Sequence of chain 43.F:
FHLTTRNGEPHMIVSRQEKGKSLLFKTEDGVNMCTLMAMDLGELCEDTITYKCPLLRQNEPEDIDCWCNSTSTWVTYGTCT

Binding-site contacts:
Ligand atom C2 contacts residue ASN75 of chain 43.E at 2.6 Å.
Ligand atom C6 contacts residue ASN75 of chain 43.E at 3.8 Å.
Ligand atom O6 contacts residue CYS45 of chain 43.F at 3.4 Å (h-bond).
Ligand atom O6 contacts residue THR48 of chain 43.F at 4.0 Å.
Ligand atom C1 contacts residue ASN75 of chain 43.E at 1.3 Å.
Ligand atom C5 contacts residue ASN75 of chain 43.E at 3.2 Å.
Ligand atom C4 contacts residue NAG1 of chain 43.Z at 2.9 Å.
Ligand atom C6 contacts residue THR48 of chain 43.F at 4.4 Å.
Ligand atom C6 contacts residue CYS45 of chain 43.F at 4.4 Å (hydrophobic).
Ligand atom N2 contacts residue ASN75 of chain 43.E at 3.0 Å (h-bond).
Ligand atom C5 contacts residue NAG1 of chain 43.Z at 3.7 Å.
Ligand atom O6 contacts residue ASN75 of chain 43.E at 3.8 Å.
Ligand atom O5 contacts residue THR48 of chain 43.F at 4.0 Å.
Ligand atom C3 contacts residue ASN75 of chain 43.E at 3.5 Å.
Ligand atom C7 contacts residue MET126 of chain 43.E at 3.8 Å (hydrophobic).
Ligand atom C8 contacts residue PHE98 of chain 43.E at 3.6 Å (hydrophobic).
Ligand atom O4 contacts residue NAG1 of chain 43.Z at 1.6 Å.
Ligand atom O6 contacts residue NAG1 of chain 43.Z at 4.1 Å.
Ligand atom C6 contacts residue NAG1 of chain 43.Z at 3.4 Å.
Ligand atom C8 contacts residue ASN75 of chain 43.E at 3.0 Å.
Ligand atom O6 contacts residue GLU46 of chain 43.F at 3.8 Å.
Ligand atom O7 contacts residue MET126 of chain 43.E at 3.1 Å.
Ligand atom O5 contacts residue ASN75 of chain 43.E at 2.1 Å (h-bond).
Ligand atom O7 contacts residue ASN75 of chain 43.E at 3.2 Å (h-bond).
Ligand atom C8 contacts residue MET126 of chain 43.E at 3.7 Å (hydrophobic).
Ligand atom C3 contacts residue NAG1 of chain 43.Z at 3.3 Å.
Ligand atom C2 contacts residue NAG1 of chain 43.Z at 4.1 Å.
Ligand atom C7 contacts residue ASN75 of chain 43.E at 2.8 Å.
Ligand atom O3 contacts residue NAG1 of chain 43.Z at 2.4 Å (h-bond).
Ligand atom C4 contacts residue ASN75 of chain 43.E at 4.0 Å.

Sequence of chain 43.E:
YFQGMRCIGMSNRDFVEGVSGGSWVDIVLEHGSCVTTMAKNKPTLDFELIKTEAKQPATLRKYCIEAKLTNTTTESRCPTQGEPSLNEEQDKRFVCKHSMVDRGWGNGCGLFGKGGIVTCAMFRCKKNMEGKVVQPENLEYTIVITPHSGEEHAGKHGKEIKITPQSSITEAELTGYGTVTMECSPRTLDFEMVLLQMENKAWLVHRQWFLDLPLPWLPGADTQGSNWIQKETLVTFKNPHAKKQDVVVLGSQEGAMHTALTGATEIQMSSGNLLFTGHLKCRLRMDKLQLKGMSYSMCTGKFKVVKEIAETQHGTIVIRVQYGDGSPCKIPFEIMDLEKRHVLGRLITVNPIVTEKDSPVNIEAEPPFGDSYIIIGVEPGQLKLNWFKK

A protein and the small-molecule ligand that binds it are described below.
Small molecule (SMILES): CC(=O)N[C@@H]1[C@@H](O)[C@H](O)[C@@H](CO)O[C@H]1O